A small-molecule ligand and the protein it binds are described below.
Small molecule (SMILES): O=C(O)COc1cc(F)ccc1C(=O)NCc1cccc(C(=O)O)c1

Sequence of chain 1.A:
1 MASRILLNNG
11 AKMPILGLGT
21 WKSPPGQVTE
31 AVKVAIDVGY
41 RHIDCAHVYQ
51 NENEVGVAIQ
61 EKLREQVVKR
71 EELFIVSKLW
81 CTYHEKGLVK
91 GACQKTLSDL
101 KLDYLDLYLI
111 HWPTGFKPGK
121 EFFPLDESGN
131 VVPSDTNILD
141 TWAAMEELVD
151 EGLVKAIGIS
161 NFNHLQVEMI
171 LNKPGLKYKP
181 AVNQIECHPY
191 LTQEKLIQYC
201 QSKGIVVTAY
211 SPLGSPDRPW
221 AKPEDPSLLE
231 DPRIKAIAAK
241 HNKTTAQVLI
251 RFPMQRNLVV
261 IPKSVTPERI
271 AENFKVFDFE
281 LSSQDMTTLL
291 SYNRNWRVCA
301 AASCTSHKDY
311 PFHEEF

Binding-site contacts:
Ligand atom F27 contacts residue TRP220 of chain 1.A at 3.9 Å.
Ligand atom C33 contacts residue ALA300 of chain 1.A at 3.4 Å (hydrophobic).
Ligand atom N1 contacts residue VAL298 of chain 1.A at 3.5 Å (h-bond).
Ligand atom C3 contacts residue ARG297 of chain 1.A at 3.7 Å.
Ligand atom O31 contacts residue TRP220 of chain 1.A at 3.6 Å.
Ligand atom C30 contacts residue TRP220 of chain 1.A at 3.4 Å (hydrophobic).
Ligand atom C3 contacts residue TRP220 of chain 1.A at 4.3 Å (hydrophobic).
Ligand atom O35 contacts residue ALA302 of chain 1.A at 4.0 Å.
Ligand atom N1 contacts residue TRP220 of chain 1.A at 3.7 Å.
Ligand atom C3 contacts residue CYS299 of chain 1.A at 4.0 Å (hydrophobic).
Ligand atom O35 contacts residue ALA301 of chain 1.A at 3.7 Å.
Ligand atom O35 contacts residue ALA300 of chain 1.A at 4.0 Å.
Ligand atom C33 contacts residue ALA302 of chain 1.A at 3.7 Å (hydrophobic).
Ligand atom C24 contacts residue TRP220 of chain 1.A at 3.9 Å (hydrophobic).
Ligand atom C3 contacts residue VAL298 of chain 1.A at 3.1 Å (hydrophobic).
Ligand atom C26 contacts residue TRP220 of chain 1.A at 3.5 Å (hydrophobic).
Ligand atom C22 contacts residue TRP220 of chain 1.A at 4.0 Å (hydrophobic).
Ligand atom C3 contacts residue ALA300 of chain 1.A at 3.6 Å (hydrophobic).
Ligand atom O20 contacts residue TRP220 of chain 1.A at 4.3 Å.
Ligand atom O34 contacts residue ALA300 of chain 1.A at 3.7 Å.
Ligand atom O31 contacts residue ALA300 of chain 1.A at 3.3 Å (h-bond).
Ligand atom O34 contacts residue ALA302 of chain 1.A at 2.9 Å (h-bond).
Ligand atom C19 contacts residue VAL298 of chain 1.A at 4.3 Å (hydrophobic).
Ligand atom C28 contacts residue TRP220 of chain 1.A at 3.4 Å (hydrophobic).
Ligand atom C32 contacts residue TRP220 of chain 1.A at 3.6 Å (hydrophobic).
Ligand atom C32 contacts residue ALA301 of chain 1.A at 4.5 Å (hydrophobic).
Ligand atom C33 contacts residue ALA301 of chain 1.A at 3.7 Å (hydrophobic).
Ligand atom C19 contacts residue TRP220 of chain 1.A at 3.8 Å (hydrophobic).
Ligand atom C32 contacts residue ALA300 of chain 1.A at 3.2 Å (hydrophobic).
Ligand atom C21 contacts residue TRP220 of chain 1.A at 3.5 Å (hydrophobic).
Ligand atom O34 contacts residue ALA301 of chain 1.A at 3.6 Å.
Ligand atom N1 contacts residue ALA300 of chain 1.A at 3.6 Å.